Binding-site contacts:
Ligand atom F3 contacts residue THR12 of chain 1.G at 3.6 Å.
Ligand atom C3 contacts residue GLY14 of chain 1.G at 3.8 Å.
Ligand atom C4 contacts residue PRO15 of chain 1.G at 4.1 Å (hydrophobic).
Ligand atom C7 contacts residue TRP149 of chain 1.H at 3.6 Å (hydrophobic).
Ligand atom O4 contacts residue HIS160 of chain 1.H at 2.9 Å (h-bond).
Ligand atom C2 contacts residue TYR24 of chain 1.H at 3.7 Å (hydrophobic).
Ligand atom C2 contacts residue PRO15 of chain 1.G at 3.6 Å (hydrophobic).
Ligand atom C1 contacts residue ILE191 of chain 1.H at 4.0 Å (hydrophobic).
Ligand atom C1 contacts residue TRP149 of chain 1.H at 3.9 Å (hydrophobic).
Ligand atom C5 contacts residue TYR147 of chain 1.H at 3.0 Å (hydrophobic).
Ligand atom O4 contacts residue FE1 of chain 1.Y at 2.0 Å.
Ligand atom O2 contacts residue TRP149 of chain 1.H at 3.3 Å.
Ligand atom C7 contacts residue TYR24 of chain 1.H at 3.7 Å (hydrophobic).
Ligand atom O1 contacts residue ARG133 of chain 1.G at 4.0 Å.
Ligand atom C4 contacts residue ARG157 of chain 1.H at 3.3 Å.
Ligand atom C3 contacts residue ILE191 of chain 1.H at 3.6 Å (hydrophobic).
Ligand atom C6 contacts residue PRO15 of chain 1.G at 3.4 Å (hydrophobic).
Ligand atom O1 contacts residue TRP149 of chain 1.H at 3.8 Å.
Ligand atom O4 contacts residue TYR108 of chain 1.H at 3.5 Å (h-bond).
Ligand atom F3 contacts residue GLY14 of chain 1.G at 3.8 Å.
Ligand atom C6 contacts residue TRP149 of chain 1.H at 4.1 Å (hydrophobic).
Ligand atom O4 contacts residue TYR147 of chain 1.H at 2.2 Å (h-bond).
Ligand atom C3 contacts residue PRO15 of chain 1.G at 4.0 Å (hydrophobic).
Ligand atom O2 contacts residue PRO15 of chain 1.G at 4.1 Å.
Ligand atom C5 contacts residue PRO15 of chain 1.G at 3.8 Å (hydrophobic).
Ligand atom F3 contacts residue ILE191 of chain 1.H at 3.7 Å.
Ligand atom C2 contacts residue GLY14 of chain 1.G at 3.7 Å.
Ligand atom O4 contacts residue HIS162 of chain 1.H at 3.4 Å (h-bond).
Ligand atom F3 contacts residue HIS162 of chain 1.H at 3.6 Å.
Ligand atom F3 contacts residue GLN177 of chain 1.H at 3.0 Å.
Ligand atom C3 contacts residue ARG157 of chain 1.H at 3.5 Å.
Ligand atom C4 contacts residue FE1 of chain 1.Y at 3.1 Å.
Ligand atom F3 contacts residue ARG157 of chain 1.H at 3.1 Å.
Ligand atom O4 contacts residue ARG157 of chain 1.H at 2.8 Å (salt-bridge).
Ligand atom O1 contacts residue TYR24 of chain 1.H at 2.5 Å (h-bond).
Ligand atom C7 contacts residue PRO15 of chain 1.G at 3.7 Å (hydrophobic).
Ligand atom C2 contacts residue ILE191 of chain 1.H at 3.3 Å (hydrophobic).
Ligand atom C1 contacts residue PRO15 of chain 1.G at 3.3 Å (hydrophobic).
Ligand atom C4 contacts residue TYR147 of chain 1.H at 2.9 Å (hydrophobic).
Ligand atom C5 contacts residue FE1 of chain 1.Y at 3.8 Å.

The protein below binds the small molecule below.
Small molecule (SMILES): O=C(O)c1ccc(O)c(F)c1

Sequence of chain 1.G:
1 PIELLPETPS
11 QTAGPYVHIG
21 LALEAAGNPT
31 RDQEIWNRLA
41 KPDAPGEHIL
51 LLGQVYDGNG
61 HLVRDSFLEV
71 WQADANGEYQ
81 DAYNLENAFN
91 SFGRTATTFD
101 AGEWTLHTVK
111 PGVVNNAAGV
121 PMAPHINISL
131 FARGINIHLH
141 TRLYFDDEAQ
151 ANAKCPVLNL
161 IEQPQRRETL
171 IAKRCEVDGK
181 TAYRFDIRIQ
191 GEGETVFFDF

Sequence of chain 1.H:
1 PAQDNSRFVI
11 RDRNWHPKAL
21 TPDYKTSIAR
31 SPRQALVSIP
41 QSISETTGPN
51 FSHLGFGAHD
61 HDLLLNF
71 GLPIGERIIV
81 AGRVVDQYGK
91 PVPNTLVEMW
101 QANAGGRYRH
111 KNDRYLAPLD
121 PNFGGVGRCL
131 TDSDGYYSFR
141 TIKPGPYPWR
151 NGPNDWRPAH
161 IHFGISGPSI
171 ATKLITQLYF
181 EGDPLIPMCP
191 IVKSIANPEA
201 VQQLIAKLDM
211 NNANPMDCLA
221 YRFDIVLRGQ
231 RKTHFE